Binding-site contacts:
Ligand atom C5 contacts residue ASN60 of chain 1.EA at 3.6 Å.
Ligand atom C8 contacts residue ASN60 of chain 1.EA at 4.3 Å.
Ligand atom C5 contacts residue GLU105 of chain 1.EA at 4.1 Å.
Ligand atom C8 contacts residue SER49 of chain 1.EA at 3.8 Å.
Ligand atom N2 contacts residue ASN60 of chain 1.EA at 2.8 Å (h-bond).
Ligand atom N2 contacts residue SER49 of chain 1.EA at 3.4 Å (h-bond).
Ligand atom C3 contacts residue ASN60 of chain 1.EA at 3.8 Å.
Ligand atom C1 contacts residue GLU105 of chain 1.EA at 4.0 Å.
Ligand atom O5 contacts residue GLU105 of chain 1.EA at 4.2 Å.
Ligand atom C1 contacts residue SER49 of chain 1.EA at 4.1 Å.
Ligand atom O6 contacts residue GLU105 of chain 1.EA at 4.4 Å.
Ligand atom C1 contacts residue ASN60 of chain 1.EA at 1.4 Å.
Ligand atom C7 contacts residue SER49 of chain 1.EA at 4.0 Å.
Ligand atom O7 contacts residue ASN60 of chain 1.EA at 3.1 Å (h-bond).
Ligand atom C7 contacts residue ASN60 of chain 1.EA at 3.1 Å.
Ligand atom C4 contacts residue ASN60 of chain 1.EA at 4.2 Å.
Ligand atom O5 contacts residue ASN60 of chain 1.EA at 2.3 Å (h-bond).
Ligand atom C8 contacts residue THR47 of chain 1.EA at 3.9 Å.
Ligand atom C2 contacts residue SER49 of chain 1.EA at 4.3 Å.
Ligand atom C8 contacts residue ASN48 of chain 1.EA at 4.0 Å.
Ligand atom C2 contacts residue ASN60 of chain 1.EA at 2.4 Å.

The protein below binds the small molecule below.
Small molecule (SMILES): CC(=O)N[C@H]1[C@H](O[C@H]2[C@H](O)[C@@H](NC(C)=O)CO[C@@H]2CO)O[C@H](CO)[C@@H](O)[C@@H]1O

Sequence of chain 1.EA:
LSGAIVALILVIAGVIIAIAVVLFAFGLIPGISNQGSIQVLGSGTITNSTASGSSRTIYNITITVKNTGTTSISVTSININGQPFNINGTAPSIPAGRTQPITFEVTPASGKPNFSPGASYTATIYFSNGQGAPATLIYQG